Sequence of chain 1.C:
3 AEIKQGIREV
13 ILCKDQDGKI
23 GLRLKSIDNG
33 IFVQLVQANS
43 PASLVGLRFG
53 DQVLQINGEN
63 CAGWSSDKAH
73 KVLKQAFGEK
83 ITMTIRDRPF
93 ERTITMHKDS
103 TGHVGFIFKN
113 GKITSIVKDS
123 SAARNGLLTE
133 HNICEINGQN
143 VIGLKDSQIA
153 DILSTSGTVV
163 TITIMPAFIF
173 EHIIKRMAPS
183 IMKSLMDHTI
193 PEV

This protein binds this small molecule.
Small molecule (SMILES): COc1cc(NC(C)=O)c(OC)cc1Cl

Binding-site contacts:
Ligand atom C3 contacts residue ILE154 of chain 1.C at 3.6 Å (hydrophobic).
Ligand atom C7 contacts residue ASP153 of chain 1.C at 3.7 Å.
Ligand atom N contacts residue GLN141 of chain 1.C at 3.8 Å.
Ligand atom CL contacts residue LEU146 of chain 1.C at 3.9 Å.
Ligand atom O2 contacts residue ASP153 of chain 1.C at 4.5 Å.
Ligand atom CL contacts residue GLN150 of chain 1.C at 2.9 Å.
Ligand atom C4 contacts residue GLN141 of chain 1.C at 3.2 Å.
Ligand atom O contacts residue LEU146 of chain 1.C at 3.6 Å.
Ligand atom C1 contacts residue LEU146 of chain 1.C at 4.5 Å (hydrophobic).
Ligand atom C8 contacts residue ILE154 of chain 1.C at 3.6 Å (hydrophobic).
Ligand atom C3 contacts residue GLN141 of chain 1.C at 4.5 Å.
Ligand atom C1 contacts residue ILE154 of chain 1.C at 4.1 Å (hydrophobic).
Ligand atom O1 contacts residue GLN141 of chain 1.C at 2.8 Å (h-bond).
Ligand atom O2 contacts residue ILE154 of chain 1.C at 3.5 Å.
Ligand atom O2 contacts residue THR157 of chain 1.C at 3.8 Å.
Ligand atom C4 contacts residue ILE192 of chain 1.C at 4.0 Å (hydrophobic).
Ligand atom C contacts residue LEU146 of chain 1.C at 3.9 Å (hydrophobic).
Ligand atom C5 contacts residue GLN141 of chain 1.C at 3.5 Å.
Ligand atom C contacts residue HIS190 of chain 1.C at 3.8 Å.
Ligand atom C7 contacts residue THR157 of chain 1.C at 3.7 Å.
Ligand atom C6 contacts residue ILE154 of chain 1.C at 3.2 Å (hydrophobic).
Ligand atom C7 contacts residue ILE154 of chain 1.C at 3.8 Å (hydrophobic).
Ligand atom C5 contacts residue ILE192 of chain 1.C at 3.5 Å (hydrophobic).
Ligand atom C9 contacts residue ILE154 of chain 1.C at 4.1 Å (hydrophobic).
Ligand atom C2 contacts residue ILE154 of chain 1.C at 4.0 Å (hydrophobic).
Ligand atom O1 contacts residue ILE192 of chain 1.C at 3.5 Å.
Ligand atom C2 contacts residue GLN141 of chain 1.C at 4.4 Å.
Ligand atom N contacts residue ILE154 of chain 1.C at 4.0 Å.